This protein binds this small molecule.
Small molecule (SMILES): CC(=O)N[C@@H]1[C@@H](O)[C@H](O)[C@@H](CO)O[C@H]1O

Binding-site contacts:
Ligand atom O5 contacts residue ASN57 of chain 2.A at 2.4 Å (h-bond).
Ligand atom C6 contacts residue ARG14 of chain 2.A at 4.3 Å.
Ligand atom O7 contacts residue ASN57 of chain 2.A at 3.0 Å (h-bond).
Ligand atom C1 contacts residue ARG14 of chain 2.A at 4.0 Å.
Ligand atom C7 contacts residue ASN57 of chain 2.A at 3.5 Å.
Ligand atom C2 contacts residue ASN57 of chain 2.A at 2.8 Å.
Ligand atom C4 contacts residue ASN57 of chain 2.A at 4.5 Å.
Ligand atom N2 contacts residue ARG14 of chain 2.A at 4.1 Å.
Ligand atom C5 contacts residue ASN57 of chain 2.A at 3.7 Å.
Ligand atom C3 contacts residue ARG14 of chain 2.A at 4.2 Å.
Ligand atom O5 contacts residue ARG14 of chain 2.A at 4.4 Å.
Ligand atom C5 contacts residue ARG14 of chain 2.A at 3.9 Å.
Ligand atom N2 contacts residue ASN57 of chain 2.A at 3.2 Å (h-bond).
Ligand atom C1 contacts residue ASN57 of chain 2.A at 1.5 Å.
Ligand atom C2 contacts residue ARG14 of chain 2.A at 4.3 Å.
Ligand atom C6 contacts residue THR59 of chain 2.A at 4.4 Å.
Ligand atom C3 contacts residue ASN57 of chain 2.A at 4.0 Å.

Sequence of chain 2.A:
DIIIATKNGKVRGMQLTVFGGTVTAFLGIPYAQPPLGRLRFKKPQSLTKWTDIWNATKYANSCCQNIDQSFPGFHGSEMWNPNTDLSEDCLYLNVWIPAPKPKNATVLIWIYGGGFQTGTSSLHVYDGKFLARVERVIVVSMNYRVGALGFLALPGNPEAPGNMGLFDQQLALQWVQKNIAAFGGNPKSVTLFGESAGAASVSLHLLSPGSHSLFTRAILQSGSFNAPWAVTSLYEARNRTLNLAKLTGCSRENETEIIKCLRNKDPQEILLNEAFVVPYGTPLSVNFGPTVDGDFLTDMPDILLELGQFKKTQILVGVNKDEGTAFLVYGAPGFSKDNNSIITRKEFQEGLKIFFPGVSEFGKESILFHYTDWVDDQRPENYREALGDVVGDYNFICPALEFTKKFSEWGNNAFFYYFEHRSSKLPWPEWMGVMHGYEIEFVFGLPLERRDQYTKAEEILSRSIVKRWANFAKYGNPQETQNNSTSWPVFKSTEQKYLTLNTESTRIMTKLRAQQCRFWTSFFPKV